A small-molecule ligand and the protein it binds are described below.
Small molecule (SMILES): C=C(C)[C@@H]1CCC(C)=C[C@H]1c1c(O)cc(CCCCC)cc1O

Binding-site contacts:
Ligand atom C19 contacts residue PHE100 of chain 1.A at 4.0 Å (hydrophobic).
Ligand atom C13 contacts residue TRP107 of chain 1.B at 3.4 Å (hydrophobic).
Ligand atom C21 contacts residue ALA51 of chain 1.A at 3.9 Å (hydrophobic).
Ligand atom C19 contacts residue ALA99 of chain 1.A at 3.9 Å (hydrophobic).
Ligand atom O02 contacts residue PHE103 of chain 1.B at 3.8 Å.
Ligand atom C15 contacts residue HIS101 of chain 1.B at 3.5 Å.
Ligand atom C14 contacts residue PHE38 of chain 1.A at 3.9 Å (hydrophobic).
Ligand atom C13 contacts residue MET106 of chain 1.B at 3.9 Å (hydrophobic).
Ligand atom C08 contacts residue HIS101 of chain 1.B at 3.9 Å.
Ligand atom C05 contacts residue PHE38 of chain 1.A at 3.8 Å (hydrophobic).
Ligand atom C23 contacts residue GLN58 of chain 1.A at 3.2 Å.
Ligand atom C06 contacts residue ALA108 of chain 1.A at 3.7 Å (hydrophobic).
Ligand atom O02 contacts residue HIS101 of chain 1.B at 3.5 Å (h-bond).
Ligand atom O01 contacts residue ARG46 of chain 1.B at 3.7 Å.
Ligand atom C16 contacts residue ARG46 of chain 1.B at 4.0 Å.
Ligand atom C14 contacts residue ALA51 of chain 1.A at 3.7 Å (hydrophobic).
Ligand atom C17 contacts residue HIS101 of chain 1.B at 3.1 Å.
Ligand atom C23 contacts residue TYR61 of chain 1.B at 3.4 Å (hydrophobic).
Ligand atom C16 contacts residue HIS101 of chain 1.B at 4.0 Å.
Ligand atom C03 contacts residue PHE38 of chain 1.A at 3.9 Å (hydrophobic).
Ligand atom C22 contacts residue ALA51 of chain 1.A at 4.0 Å (hydrophobic).
Ligand atom C07 contacts residue HIS101 of chain 1.B at 3.8 Å.
Ligand atom C06 contacts residue PHE38 of chain 1.A at 4.0 Å (hydrophobic).
Ligand atom C13 contacts residue GLU108 of chain 1.B at 4.0 Å.
Ligand atom C16 contacts residue ASP34 of chain 1.A at 3.3 Å.
Ligand atom O01 contacts residue ASP34 of chain 1.A at 2.7 Å (salt-bridge).
Ligand atom C13 contacts residue ASP102 of chain 1.B at 3.8 Å.
Ligand atom C19 contacts residue LYS101 of chain 1.A at 3.9 Å.
Ligand atom C18 contacts residue TYR61 of chain 1.A at 3.9 Å (hydrophobic).
Ligand atom C05 contacts residue ALA108 of chain 1.A at 3.7 Å (hydrophobic).
Ligand atom C23 contacts residue PRO59 of chain 1.A at 3.5 Å (hydrophobic).
Ligand atom C12 contacts residue HIS101 of chain 1.B at 3.3 Å.
Ligand atom C06 contacts residue MET106 of chain 1.B at 3.7 Å (hydrophobic).
Ligand atom C18 contacts residue PHE48 of chain 1.B at 3.6 Å (hydrophobic).
Ligand atom O01 contacts residue LYS101 of chain 1.A at 3.5 Å.
Ligand atom C11 contacts residue ASP34 of chain 1.A at 3.4 Å.
Ligand atom C20 contacts residue PHE48 of chain 1.B at 3.6 Å (hydrophobic).
Ligand atom C09 contacts residue PHE103 of chain 1.B at 4.0 Å (hydrophobic).
Ligand atom C13 contacts residue PHE103 of chain 1.B at 3.9 Å (hydrophobic).
Ligand atom C19 contacts residue ASP34 of chain 1.A at 3.8 Å.

Sequence of chain 1.B:
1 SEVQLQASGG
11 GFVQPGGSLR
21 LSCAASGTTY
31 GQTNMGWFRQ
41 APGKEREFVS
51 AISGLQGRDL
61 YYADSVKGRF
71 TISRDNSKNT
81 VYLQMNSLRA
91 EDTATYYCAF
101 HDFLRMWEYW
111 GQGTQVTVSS

Sequence of chain 1.A:
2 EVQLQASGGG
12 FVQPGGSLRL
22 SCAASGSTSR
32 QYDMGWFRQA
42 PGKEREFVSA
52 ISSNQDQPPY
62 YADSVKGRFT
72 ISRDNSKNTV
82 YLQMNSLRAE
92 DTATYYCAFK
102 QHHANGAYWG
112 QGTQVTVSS